This protein binds this small molecule.
Small molecule (SMILES): CC(=O)N[C@H]1[C@H](O[C@H]2[C@H](O)[C@@H](NC(C)=O)CO[C@@H]2CO)O[C@H](CO)[C@@H](O[C@@H]2O[C@H](CO[C@H]3O[C@H](CO)[C@@H](O)[C@H](O)[C@@H]3O)[C@@H](O)[C@H](O[C@H]3O[C@H](CO)[C@@H](O)[C@H](O)[C@@H]3O)[C@@H]2O)[C@@H]1O

Binding-site contacts:
Ligand atom C7 contacts residue ASN289 of chain 1.C at 3.5 Å.
Ligand atom C2 contacts residue ASN289 of chain 1.C at 2.5 Å.
Ligand atom O5 contacts residue HIS114 of chain 1.C at 3.4 Å (h-bond).
Ligand atom O3 contacts residue VAL113 of chain 1.C at 4.3 Å.
Ligand atom O4 contacts residue HIS114 of chain 1.C at 4.5 Å.
Ligand atom C3 contacts residue ASN289 of chain 1.C at 3.8 Å.
Ligand atom C1 contacts residue ASN289 of chain 1.C at 1.4 Å.
Ligand atom C8 contacts residue ILE292 of chain 1.C at 4.4 Å (hydrophobic).
Ligand atom O7 contacts residue ASN289 of chain 1.C at 3.5 Å (h-bond).
Ligand atom C6 contacts residue VAL113 of chain 1.C at 3.8 Å (hydrophobic).
Ligand atom C8 contacts residue LEU283 of chain 1.C at 3.6 Å (hydrophobic).
Ligand atom O5 contacts residue PRO278 of chain 1.C at 4.4 Å.
Ligand atom O7 contacts residue PRO278 of chain 1.C at 3.1 Å.
Ligand atom C4 contacts residue ASN289 of chain 1.C at 4.2 Å.
Ligand atom C1 contacts residue SER291 of chain 1.C at 4.2 Å.
Ligand atom C5 contacts residue HIS114 of chain 1.C at 4.0 Å.
Ligand atom O6 contacts residue GLU109 of chain 1.C at 4.5 Å.
Ligand atom C5 contacts residue VAL113 of chain 1.C at 4.2 Å (hydrophobic).
Ligand atom C6 contacts residue GLU109 of chain 1.C at 4.3 Å.
Ligand atom C6 contacts residue HIS114 of chain 1.C at 3.9 Å.
Ligand atom C5 contacts residue ASN289 of chain 1.C at 3.6 Å.
Ligand atom C2 contacts residue PRO278 of chain 1.C at 4.2 Å (hydrophobic).
Ligand atom C6 contacts residue SER291 of chain 1.C at 4.4 Å.
Ligand atom C7 contacts residue PRO278 of chain 1.C at 4.2 Å (hydrophobic).
Ligand atom O6 contacts residue HIS114 of chain 1.C at 3.1 Å (h-bond).
Ligand atom O6 contacts residue ILE277 of chain 1.C at 3.4 Å.
Ligand atom C8 contacts residue TYR352 of chain 1.C at 3.5 Å (hydrophobic).
Ligand atom O6 contacts residue ILE292 of chain 1.C at 3.5 Å.
Ligand atom C6 contacts residue ILE277 of chain 1.C at 3.7 Å (hydrophobic).
Ligand atom C6 contacts residue HIS114 of chain 1.C at 3.5 Å.
Ligand atom O5 contacts residue SER291 of chain 1.C at 4.0 Å.
Ligand atom O6 contacts residue SER291 of chain 1.C at 4.0 Å.
Ligand atom O5 contacts residue ASN289 of chain 1.C at 2.3 Å (h-bond).
Ligand atom O7 contacts residue LEU283 of chain 1.C at 4.4 Å.
Ligand atom O5 contacts residue ILE277 of chain 1.C at 3.9 Å.
Ligand atom O7 contacts residue ASN281 of chain 1.C at 4.0 Å.
Ligand atom C5 contacts residue SER291 of chain 1.C at 4.0 Å.
Ligand atom N2 contacts residue ASN289 of chain 1.C at 3.0 Å (h-bond).
Ligand atom C5 contacts residue ILE277 of chain 1.C at 4.3 Å (hydrophobic).
Ligand atom C1 contacts residue PRO278 of chain 1.C at 4.4 Å (hydrophobic).

Sequence of chain 1.C:
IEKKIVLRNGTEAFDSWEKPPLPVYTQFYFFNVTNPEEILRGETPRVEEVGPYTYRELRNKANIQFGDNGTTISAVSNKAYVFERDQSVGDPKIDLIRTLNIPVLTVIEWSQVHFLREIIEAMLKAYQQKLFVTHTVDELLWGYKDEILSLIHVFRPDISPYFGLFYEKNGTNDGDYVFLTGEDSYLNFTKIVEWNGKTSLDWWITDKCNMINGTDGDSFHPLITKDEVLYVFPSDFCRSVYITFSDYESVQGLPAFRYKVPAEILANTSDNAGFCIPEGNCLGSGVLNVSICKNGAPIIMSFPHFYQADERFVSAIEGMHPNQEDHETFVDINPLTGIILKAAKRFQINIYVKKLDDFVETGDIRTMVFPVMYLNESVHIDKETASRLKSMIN